A protein and the small-molecule ligand that binds it are described below.
Small molecule (SMILES): CC(=O)N[C@H]1[C@H](O[C@H]2[C@H](O)[C@@H](NC(C)=O)CO[C@@H]2CO)O[C@H](CO)[C@@H](O)[C@@H]1O

Binding-site contacts:
Ligand atom C8 contacts residue ASN70 of chain 1.A at 4.4 Å.
Ligand atom C7 contacts residue ASN70 of chain 1.A at 3.1 Å.
Ligand atom C5 contacts residue SER72 of chain 1.A at 4.2 Å.
Ligand atom C3 contacts residue ASN70 of chain 1.A at 3.8 Å.
Ligand atom C6 contacts residue ASN70 of chain 1.A at 4.4 Å.
Ligand atom C1 contacts residue ASN70 of chain 1.A at 1.5 Å.
Ligand atom O5 contacts residue SER51 of chain 1.A at 4.4 Å.
Ligand atom O5 contacts residue ASN70 of chain 1.A at 2.5 Å (h-bond).
Ligand atom O3 contacts residue SER51 of chain 1.A at 4.3 Å.
Ligand atom C5 contacts residue ASN70 of chain 1.A at 3.7 Å.
Ligand atom O6 contacts residue SER72 of chain 1.A at 3.8 Å.
Ligand atom O6 contacts residue SER51 of chain 1.A at 3.9 Å.
Ligand atom C5 contacts residue SER51 of chain 1.A at 4.4 Å.
Ligand atom C7 contacts residue GLY49 of chain 1.A at 4.5 Å.
Ligand atom C4 contacts residue ASN70 of chain 1.A at 4.3 Å.
Ligand atom O7 contacts residue LEU50 of chain 1.A at 4.0 Å.
Ligand atom C2 contacts residue ASN70 of chain 1.A at 2.5 Å.
Ligand atom C6 contacts residue SER72 of chain 1.A at 3.1 Å.
Ligand atom N2 contacts residue ASN70 of chain 1.A at 2.9 Å (h-bond).
Ligand atom O7 contacts residue ASN70 of chain 1.A at 3.0 Å (h-bond).
Ligand atom O7 contacts residue GLY49 of chain 1.A at 3.5 Å (h-bond).
Ligand atom O5 contacts residue SER72 of chain 1.A at 4.3 Å.

Sequence of chain 1.A:
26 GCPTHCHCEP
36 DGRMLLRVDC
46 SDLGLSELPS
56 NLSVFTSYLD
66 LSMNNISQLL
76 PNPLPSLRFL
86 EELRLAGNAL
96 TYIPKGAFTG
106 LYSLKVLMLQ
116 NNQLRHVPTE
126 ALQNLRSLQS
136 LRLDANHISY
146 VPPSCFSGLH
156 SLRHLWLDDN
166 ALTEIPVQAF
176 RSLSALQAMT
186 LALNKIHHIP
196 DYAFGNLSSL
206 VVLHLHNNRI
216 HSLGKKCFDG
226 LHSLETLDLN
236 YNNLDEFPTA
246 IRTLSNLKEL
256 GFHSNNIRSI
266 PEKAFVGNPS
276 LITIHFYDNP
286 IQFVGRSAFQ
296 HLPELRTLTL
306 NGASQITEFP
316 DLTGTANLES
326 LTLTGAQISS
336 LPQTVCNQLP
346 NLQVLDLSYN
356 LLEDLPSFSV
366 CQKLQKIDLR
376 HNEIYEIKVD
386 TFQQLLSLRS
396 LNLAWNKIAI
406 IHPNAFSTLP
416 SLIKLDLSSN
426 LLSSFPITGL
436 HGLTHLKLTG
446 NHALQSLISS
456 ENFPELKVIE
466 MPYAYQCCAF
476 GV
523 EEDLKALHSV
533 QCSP